Sequence of chain 4.A:
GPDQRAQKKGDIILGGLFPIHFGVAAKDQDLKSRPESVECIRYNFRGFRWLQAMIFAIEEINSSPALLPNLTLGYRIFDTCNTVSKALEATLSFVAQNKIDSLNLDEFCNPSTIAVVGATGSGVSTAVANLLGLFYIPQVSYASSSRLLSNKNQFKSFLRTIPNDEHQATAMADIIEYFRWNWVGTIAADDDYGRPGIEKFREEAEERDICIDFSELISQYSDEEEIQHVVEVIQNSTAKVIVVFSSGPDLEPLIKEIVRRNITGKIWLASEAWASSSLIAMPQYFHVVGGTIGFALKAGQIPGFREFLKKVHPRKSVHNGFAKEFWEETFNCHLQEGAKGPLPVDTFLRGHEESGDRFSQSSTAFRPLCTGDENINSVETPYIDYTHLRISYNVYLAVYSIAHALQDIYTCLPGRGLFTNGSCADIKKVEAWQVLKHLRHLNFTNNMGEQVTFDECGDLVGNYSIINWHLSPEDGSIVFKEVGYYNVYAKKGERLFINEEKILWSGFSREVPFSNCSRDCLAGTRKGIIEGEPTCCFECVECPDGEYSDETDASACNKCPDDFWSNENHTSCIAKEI

This protein binds this small molecule.
Small molecule (SMILES): CC(=O)N[C@@H]1[C@@H](O)[C@H](O)[C@@H](CO)O[C@H]1O

Binding-site contacts:
Ligand atom O7 contacts residue THR596 of chain 4.A at 3.5 Å.
Ligand atom O5 contacts residue ASN594 of chain 4.A at 2.3 Å (h-bond).
Ligand atom O7 contacts residue ASN594 of chain 4.A at 4.1 Å.
Ligand atom N2 contacts residue ASN594 of chain 4.A at 3.0 Å (h-bond).
Ligand atom C8 contacts residue THR596 of chain 4.A at 3.8 Å.
Ligand atom C4 contacts residue ASN594 of chain 4.A at 4.2 Å.
Ligand atom C1 contacts residue ASN594 of chain 4.A at 1.4 Å.
Ligand atom C3 contacts residue ASN594 of chain 4.A at 3.8 Å.
Ligand atom C7 contacts residue ASN594 of chain 4.A at 3.8 Å.
Ligand atom C2 contacts residue ASN594 of chain 4.A at 2.4 Å.
Ligand atom N2 contacts residue THR596 of chain 4.A at 4.5 Å.
Ligand atom C7 contacts residue THR596 of chain 4.A at 3.7 Å.
Ligand atom C5 contacts residue ASN594 of chain 4.A at 3.6 Å.